Sequence of chain 1.B:
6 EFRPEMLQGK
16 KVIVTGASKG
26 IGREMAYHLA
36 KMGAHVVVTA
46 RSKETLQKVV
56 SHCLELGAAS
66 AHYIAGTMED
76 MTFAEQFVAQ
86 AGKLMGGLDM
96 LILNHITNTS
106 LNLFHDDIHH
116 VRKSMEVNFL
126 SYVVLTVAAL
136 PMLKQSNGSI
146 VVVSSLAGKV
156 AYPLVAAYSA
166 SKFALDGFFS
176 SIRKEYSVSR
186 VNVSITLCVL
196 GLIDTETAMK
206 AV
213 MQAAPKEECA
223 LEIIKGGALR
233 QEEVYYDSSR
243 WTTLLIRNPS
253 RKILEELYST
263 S

This small molecule binds to this protein.
Small molecule (SMILES): CCCSc1nc(N2CCC[C@@H](CC(=O)O)C2)ccc1C(=O)NC1CCCCC1

Sequence of chain 1.A:
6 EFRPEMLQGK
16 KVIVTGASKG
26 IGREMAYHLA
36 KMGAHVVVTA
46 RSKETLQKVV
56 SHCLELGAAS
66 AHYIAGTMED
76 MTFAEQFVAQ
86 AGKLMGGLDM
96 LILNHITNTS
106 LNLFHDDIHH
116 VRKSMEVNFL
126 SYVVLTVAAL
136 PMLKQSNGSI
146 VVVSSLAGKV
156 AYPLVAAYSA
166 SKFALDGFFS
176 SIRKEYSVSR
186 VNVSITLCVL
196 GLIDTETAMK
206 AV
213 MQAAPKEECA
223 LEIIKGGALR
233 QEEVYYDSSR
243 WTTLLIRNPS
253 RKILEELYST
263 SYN

Binding-site contacts:
Ligand atom C13 contacts residue SER150 of chain 1.B at 3.6 Å.
Ligand atom O3 contacts residue SER150 of chain 1.B at 2.7 Å (h-bond).
Ligand atom N3 contacts residue NAP1 of chain 1.E at 3.9 Å.
Ligand atom C11 contacts residue NAP1 of chain 1.E at 3.9 Å.
Ligand atom C10 contacts residue SER150 of chain 1.B at 3.8 Å.
Ligand atom C12 contacts residue GLY196 of chain 1.B at 3.9 Å.
Ligand atom C11 contacts residue LEU197 of chain 1.B at 3.9 Å (hydrophobic).
Ligand atom C1 contacts residue LEU197 of chain 1.B at 3.9 Å (hydrophobic).
Ligand atom O2 contacts residue LEU151 of chain 1.B at 3.6 Å.
Ligand atom O1 contacts residue GLY196 of chain 1.B at 3.4 Å.
Ligand atom N2 contacts residue TYR157 of chain 1.B at 3.9 Å.
Ligand atom C13 contacts residue TYR163 of chain 1.B at 3.9 Å (hydrophobic).
Ligand atom C13 contacts residue NAP1 of chain 1.E at 3.5 Å.
Ligand atom O3 contacts residue ALA152 of chain 1.B at 4.1 Å.
Ligand atom C5 contacts residue TYR157 of chain 1.B at 3.6 Å (hydrophobic).
Ligand atom O2 contacts residue THR244 of chain 1.B at 3.9 Å.
Ligand atom C21 contacts residue LEU106 of chain 1.B at 3.7 Å (hydrophobic).
Ligand atom O2 contacts residue ASP239 of chain 1.B at 2.6 Å (salt-bridge).
Ligand atom C5 contacts residue TYR260 of chain 1.A at 3.8 Å (hydrophobic).
Ligand atom C20 contacts residue TYR157 of chain 1.B at 4.0 Å (hydrophobic).
Ligand atom C11 contacts residue SER150 of chain 1.B at 3.6 Å.
Ligand atom O3 contacts residue TYR163 of chain 1.B at 3.0 Å (h-bond).
Ligand atom C4 contacts residue TYR157 of chain 1.B at 3.4 Å (hydrophobic).
Ligand atom C16 contacts residue THR104 of chain 1.B at 3.6 Å.
Ligand atom C1 contacts residue ASP239 of chain 1.B at 3.3 Å.
Ligand atom O1 contacts residue LEU197 of chain 1.B at 2.8 Å (h-bond).
Ligand atom C11 contacts residue GLY196 of chain 1.B at 3.9 Å.
Ligand atom O3 contacts residue NAP1 of chain 1.E at 3.2 Å.
Ligand atom C20 contacts residue VAL160 of chain 1.B at 3.7 Å (hydrophobic).
Ligand atom C22 contacts residue TYR260 of chain 1.A at 3.6 Å (hydrophobic).
Ligand atom S1 contacts residue VAL160 of chain 1.B at 3.8 Å.
Ligand atom C22 contacts residue TYR157 of chain 1.B at 4.0 Å (hydrophobic).
Ligand atom C22 contacts residue PRO158 of chain 1.B at 3.6 Å (hydrophobic).
Ligand atom O1 contacts residue ASP239 of chain 1.B at 3.2 Å (salt-bridge).
Ligand atom C12 contacts residue LEU197 of chain 1.B at 3.7 Å (hydrophobic).
Ligand atom C6 contacts residue TYR260 of chain 1.A at 3.7 Å (hydrophobic).
Ligand atom C19 contacts residue NAP1 of chain 1.E at 3.7 Å.
Ligand atom C8 contacts residue TYR157 of chain 1.B at 3.7 Å (hydrophobic).
Ligand atom N1 contacts residue TYR157 of chain 1.B at 3.4 Å.
Ligand atom C14 contacts residue TYR163 of chain 1.B at 3.6 Å (hydrophobic).